Sequence of chain 1.B:
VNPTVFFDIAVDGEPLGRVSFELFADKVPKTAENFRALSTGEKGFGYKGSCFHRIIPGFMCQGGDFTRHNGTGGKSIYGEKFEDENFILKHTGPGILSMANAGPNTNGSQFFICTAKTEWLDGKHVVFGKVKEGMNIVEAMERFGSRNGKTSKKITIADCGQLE

A protein and the small-molecule ligand that binds it are described below.
Small molecule (SMILES): C[C@H]([NH3+])C(=O)N[C@@H](C)C(=S)N1CCC[C@H]1C(=O)N[C@@H](Cc1ccccc1)C(=O)Nc1ccc([N+](=O)O)cc1

Binding-site contacts:
Ligand atom CD contacts residue PHE113 of chain 1.B at 3.7 Å (hydrophobic).
Ligand atom C3 contacts residue PHE60 of chain 1.B at 3.8 Å (hydrophobic).
Ligand atom ON1 contacts residue ILE57 of chain 1.B at 3.5 Å.
Ligand atom C4 contacts residue PHE60 of chain 1.B at 3.9 Å (hydrophobic).
Ligand atom CD contacts residue ALA101 of chain 1.B at 4.1 Å (hydrophobic).
Ligand atom CD contacts residue ARG55 of chain 1.B at 3.7 Å.
Ligand atom C1 contacts residue PHE60 of chain 1.B at 3.6 Å (hydrophobic).
Ligand atom CG contacts residue ARG55 of chain 1.B at 3.8 Å.
Ligand atom N contacts residue ARG55 of chain 1.B at 3.8 Å.
Ligand atom CA contacts residue HIS126 of chain 1.B at 3.8 Å.
Ligand atom CB contacts residue LEU122 of chain 1.B at 3.7 Å (hydrophobic).
Ligand atom C contacts residue HIS126 of chain 1.B at 3.9 Å.
Ligand atom S contacts residue ASN102 of chain 1.B at 3.6 Å (h-bond).
Ligand atom O contacts residue PHE60 of chain 1.B at 3.8 Å.
Ligand atom O contacts residue ARG55 of chain 1.B at 3.5 Å (salt-bridge).
Ligand atom N1 contacts residue PHE60 of chain 1.B at 3.8 Å.
Ligand atom CB contacts residue HIS126 of chain 1.B at 3.7 Å.
Ligand atom CG contacts residue MET61 of chain 1.B at 4.1 Å (hydrophobic).
Ligand atom C6 contacts residue PHE60 of chain 1.B at 3.8 Å (hydrophobic).
Ligand atom O contacts residue TRP121 of chain 1.B at 2.9 Å (h-bond).
Ligand atom C5 contacts residue PHE60 of chain 1.B at 4.1 Å (hydrophobic).
Ligand atom CB contacts residue PHE60 of chain 1.B at 3.9 Å (hydrophobic).
Ligand atom O contacts residue PHE60 of chain 1.B at 3.8 Å.
Ligand atom C contacts residue PHE60 of chain 1.B at 4.1 Å (hydrophobic).
Ligand atom C6 contacts residue TRP121 of chain 1.B at 4.0 Å (hydrophobic).
Ligand atom CB contacts residue PHE113 of chain 1.B at 4.0 Å (hydrophobic).
Ligand atom C contacts residue ARG55 of chain 1.B at 4.1 Å.
Ligand atom N contacts residue HIS126 of chain 1.B at 3.7 Å.
Ligand atom CG contacts residue PHE113 of chain 1.B at 3.8 Å (hydrophobic).
Ligand atom C5 contacts residue TRP121 of chain 1.B at 4.0 Å (hydrophobic).
Ligand atom CD contacts residue GLN63 of chain 1.B at 3.6 Å.
Ligand atom C contacts residue ARG55 of chain 1.B at 4.1 Å.
Ligand atom C contacts residue ARG55 of chain 1.B at 4.0 Å.
Ligand atom O contacts residue ARG55 of chain 1.B at 2.9 Å (salt-bridge).
Ligand atom S contacts residue GLN63 of chain 1.B at 3.6 Å.
Ligand atom C2 contacts residue ILE57 of chain 1.B at 4.0 Å (hydrophobic).
Ligand atom C3 contacts residue ILE57 of chain 1.B at 4.0 Å (hydrophobic).
Ligand atom C2 contacts residue PHE60 of chain 1.B at 3.8 Å (hydrophobic).
Ligand atom CB contacts residue ASN102 of chain 1.B at 3.3 Å.
Ligand atom S contacts residue ALA101 of chain 1.B at 3.7 Å.